Sequence of chain 1.A:
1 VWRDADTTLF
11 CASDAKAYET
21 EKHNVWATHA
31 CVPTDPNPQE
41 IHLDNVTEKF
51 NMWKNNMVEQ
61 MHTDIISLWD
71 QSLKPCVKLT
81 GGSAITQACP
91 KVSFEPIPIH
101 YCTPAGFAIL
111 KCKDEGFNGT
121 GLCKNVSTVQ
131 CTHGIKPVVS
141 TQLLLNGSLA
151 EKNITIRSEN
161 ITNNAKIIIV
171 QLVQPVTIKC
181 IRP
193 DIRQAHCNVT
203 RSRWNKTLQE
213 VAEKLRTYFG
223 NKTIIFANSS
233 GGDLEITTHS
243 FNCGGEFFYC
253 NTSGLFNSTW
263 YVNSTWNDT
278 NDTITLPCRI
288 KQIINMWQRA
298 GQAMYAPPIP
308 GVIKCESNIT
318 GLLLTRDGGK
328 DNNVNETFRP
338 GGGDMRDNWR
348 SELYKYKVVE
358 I

Binding-site contacts:
Ligand atom C2 contacts residue SER314 of chain 1.A at 3.9 Å.
Ligand atom O7 contacts residue PRO96 of chain 1.A at 3.5 Å.
Ligand atom C3 contacts residue ASN146 of chain 1.A at 3.8 Å.
Ligand atom C2 contacts residue ASN146 of chain 1.A at 2.5 Å.
Ligand atom C7 contacts residue SER314 of chain 1.A at 4.2 Å.
Ligand atom C3 contacts residue GLU313 of chain 1.A at 3.9 Å.
Ligand atom C4 contacts residue GLU95 of chain 1.A at 3.9 Å.
Ligand atom C1 contacts residue GLU313 of chain 1.A at 4.4 Å.
Ligand atom C4 contacts residue ASN146 of chain 1.A at 4.2 Å.
Ligand atom C7 contacts residue ASN146 of chain 1.A at 3.9 Å.
Ligand atom O4 contacts residue CYS312 of chain 1.A at 4.2 Å.
Ligand atom O7 contacts residue VAL138 of chain 1.A at 4.5 Å.
Ligand atom C7 contacts residue ASN244 of chain 1.A at 4.4 Å.
Ligand atom C7 contacts residue VAL138 of chain 1.A at 4.1 Å (hydrophobic).
Ligand atom N2 contacts residue ASN146 of chain 1.A at 3.0 Å (h-bond).
Ligand atom C1 contacts residue SER314 of chain 1.A at 4.0 Å.
Ligand atom C4 contacts residue GLU313 of chain 1.A at 3.9 Å.
Ligand atom O3 contacts residue CYS312 of chain 1.A at 3.3 Å.
Ligand atom C3 contacts residue SER314 of chain 1.A at 3.7 Å.
Ligand atom C8 contacts residue VAL138 of chain 1.A at 3.5 Å (hydrophobic).
Ligand atom O4 contacts residue GLU313 of chain 1.A at 3.6 Å (salt-bridge).
Ligand atom C6 contacts residue GLU313 of chain 1.A at 4.4 Å.
Ligand atom O4 contacts residue GLU95 of chain 1.A at 3.9 Å.
Ligand atom O3 contacts residue SER314 of chain 1.A at 4.4 Å.
Ligand atom C1 contacts residue ASN146 of chain 1.A at 1.4 Å.
Ligand atom C8 contacts residue ASN244 of chain 1.A at 3.9 Å.
Ligand atom O7 contacts residue ASN146 of chain 1.A at 4.4 Å.
Ligand atom O7 contacts residue ASN244 of chain 1.A at 4.2 Å.
Ligand atom C8 contacts residue SER314 of chain 1.A at 4.4 Å.
Ligand atom O6 contacts residue GLU313 of chain 1.A at 4.1 Å.
Ligand atom N2 contacts residue SER314 of chain 1.A at 3.3 Å (h-bond).
Ligand atom C5 contacts residue GLU313 of chain 1.A at 3.5 Å.
Ligand atom O5 contacts residue GLU313 of chain 1.A at 4.4 Å.
Ligand atom C3 contacts residue CYS312 of chain 1.A at 4.0 Å (hydrophobic).
Ligand atom C8 contacts residue LEU145 of chain 1.A at 3.7 Å (hydrophobic).
Ligand atom C5 contacts residue ASN146 of chain 1.A at 3.6 Å.
Ligand atom O5 contacts residue ASN146 of chain 1.A at 2.3 Å (h-bond).

A protein and the small-molecule ligand that binds it are described below.
Small molecule (SMILES): CC(=O)N[C@@H]1[C@@H](O)[C@H](O)[C@@H](CO)O[C@H]1O